Binding-site contacts:
Ligand atom C2 contacts residue SER99 of chain 1.D at 3.6 Å.
Ligand atom C4 contacts residue HIS32 of chain 1.D at 3.5 Å.
Ligand atom C5 contacts residue SER99 of chain 1.D at 3.9 Å.
Ligand atom CBN contacts residue LEU102 of chain 1.C at 4.0 Å (hydrophobic).
Ligand atom C8 contacts residue ALA33 of chain 1.D at 3.6 Å (hydrophobic).
Ligand atom CBB contacts residue PHE102 of chain 1.D at 3.7 Å (hydrophobic).
Ligand atom O3 contacts residue HIS32 of chain 1.D at 3.7 Å.
Ligand atom CBH contacts residue TYR100 of chain 1.C at 3.7 Å (hydrophobic).
Ligand atom C5 contacts residue HIS32 of chain 1.D at 4.0 Å.
Ligand atom OBL contacts residue TYR100 of chain 1.C at 3.5 Å.
Ligand atom C6 contacts residue HIS32 of chain 1.D at 3.3 Å.
Ligand atom CBA contacts residue PHE102 of chain 1.D at 4.0 Å (hydrophobic).
Ligand atom CBN contacts residue TYR100 of chain 1.C at 3.5 Å (hydrophobic).
Ligand atom C6 contacts residue PHE102 of chain 1.D at 4.0 Å (hydrophobic).
Ligand atom O3 contacts residue ALA33 of chain 1.D at 3.0 Å (h-bond).
Ligand atom CBM contacts residue TYR98 of chain 1.C at 3.9 Å (hydrophobic).
Ligand atom CBK contacts residue TYR98 of chain 1.C at 4.0 Å (hydrophobic).
Ligand atom O4 contacts residue SER99 of chain 1.D at 2.6 Å (h-bond).
Ligand atom C7 contacts residue HIS35 of chain 1.D at 3.5 Å.
Ligand atom O5 contacts residue PHE102 of chain 1.D at 3.9 Å.
Ligand atom O7 contacts residue HIS35 of chain 1.D at 2.6 Å (h-bond).
Ligand atom NBI contacts residue TYR100 of chain 1.C at 3.9 Å.
Ligand atom O3 contacts residue SER52 of chain 1.D at 3.9 Å.
Ligand atom C7 contacts residue ALA33 of chain 1.D at 3.2 Å (hydrophobic).
Ligand atom OAZ contacts residue THR100 of chain 1.D at 3.5 Å.
Ligand atom O4 contacts residue HIS32 of chain 1.D at 3.0 Å (h-bond).
Ligand atom C4 contacts residue SER99 of chain 1.D at 3.7 Å.
Ligand atom C8 contacts residue HIS35 of chain 1.D at 3.7 Å.
Ligand atom C1 contacts residue SER99 of chain 1.D at 3.7 Å.
Ligand atom O7 contacts residue SER99 of chain 1.D at 3.4 Å.
Ligand atom C8 contacts residue HIS50 of chain 1.D at 3.4 Å.
Ligand atom N2 contacts residue ALA33 of chain 1.D at 4.0 Å.
Ligand atom O5 contacts residue SER99 of chain 1.D at 3.2 Å (h-bond).
Ligand atom O6 contacts residue PHE102 of chain 1.D at 3.6 Å.
Ligand atom NBP contacts residue TYR98 of chain 1.C at 3.0 Å (h-bond).
Ligand atom C6 contacts residue SER99 of chain 1.D at 4.0 Å.
Ligand atom C4 contacts residue ASP31 of chain 1.D at 3.7 Å.
Ligand atom CBO contacts residue TYR100 of chain 1.C at 2.7 Å (hydrophobic).
Ligand atom O7 contacts residue THR100 of chain 1.D at 3.9 Å.
Ligand atom O7 contacts residue ALA33 of chain 1.D at 2.9 Å.

The protein below binds the small molecule below.
Small molecule (SMILES): CC(=O)N[C@H]1[C@@H](O[C@H](C)[C@H](NC(=O)[C@H](CO)NC(=O)CNC(=O)[C@@H]2CCCN2C(=O)[C@H](C)N)C(=O)N[C@@H](C)C(=O)N2CCC[C@H]2C(N)=O)O[C@H](CO)[C@H](O)[C@@H]1O

Sequence of chain 1.C:
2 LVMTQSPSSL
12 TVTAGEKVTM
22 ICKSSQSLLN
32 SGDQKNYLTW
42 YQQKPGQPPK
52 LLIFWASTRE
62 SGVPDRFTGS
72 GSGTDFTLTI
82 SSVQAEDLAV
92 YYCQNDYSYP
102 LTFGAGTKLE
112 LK

Sequence of chain 1.D:
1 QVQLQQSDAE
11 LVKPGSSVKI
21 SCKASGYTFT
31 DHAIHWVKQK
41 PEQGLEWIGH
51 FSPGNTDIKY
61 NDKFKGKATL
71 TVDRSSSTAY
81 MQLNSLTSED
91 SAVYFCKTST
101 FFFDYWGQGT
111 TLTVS